Sequence of chain 1.A:
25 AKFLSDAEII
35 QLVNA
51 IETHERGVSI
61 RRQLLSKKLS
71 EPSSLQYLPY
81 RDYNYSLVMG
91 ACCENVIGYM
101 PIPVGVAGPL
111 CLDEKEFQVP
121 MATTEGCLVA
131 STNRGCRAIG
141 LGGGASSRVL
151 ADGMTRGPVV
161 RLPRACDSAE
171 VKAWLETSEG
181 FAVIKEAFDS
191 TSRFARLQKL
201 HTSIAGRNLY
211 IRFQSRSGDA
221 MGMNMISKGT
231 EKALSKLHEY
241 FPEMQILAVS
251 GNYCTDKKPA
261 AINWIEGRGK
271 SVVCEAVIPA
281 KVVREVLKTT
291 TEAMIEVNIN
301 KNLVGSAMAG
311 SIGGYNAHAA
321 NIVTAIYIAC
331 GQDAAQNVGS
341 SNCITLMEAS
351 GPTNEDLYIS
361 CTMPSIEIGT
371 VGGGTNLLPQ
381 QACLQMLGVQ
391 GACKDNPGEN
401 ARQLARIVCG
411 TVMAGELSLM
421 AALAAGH

This protein binds this small molecule.
Small molecule (SMILES): CC(C)n1c(CC[C@@H](O)C[C@@H](O)CC(=O)O)c(-c2ccc(F)cc2)c(-c2ccc(F)cc2)c1C(=O)Nc1ccccc1

Sequence of chain 1.B:
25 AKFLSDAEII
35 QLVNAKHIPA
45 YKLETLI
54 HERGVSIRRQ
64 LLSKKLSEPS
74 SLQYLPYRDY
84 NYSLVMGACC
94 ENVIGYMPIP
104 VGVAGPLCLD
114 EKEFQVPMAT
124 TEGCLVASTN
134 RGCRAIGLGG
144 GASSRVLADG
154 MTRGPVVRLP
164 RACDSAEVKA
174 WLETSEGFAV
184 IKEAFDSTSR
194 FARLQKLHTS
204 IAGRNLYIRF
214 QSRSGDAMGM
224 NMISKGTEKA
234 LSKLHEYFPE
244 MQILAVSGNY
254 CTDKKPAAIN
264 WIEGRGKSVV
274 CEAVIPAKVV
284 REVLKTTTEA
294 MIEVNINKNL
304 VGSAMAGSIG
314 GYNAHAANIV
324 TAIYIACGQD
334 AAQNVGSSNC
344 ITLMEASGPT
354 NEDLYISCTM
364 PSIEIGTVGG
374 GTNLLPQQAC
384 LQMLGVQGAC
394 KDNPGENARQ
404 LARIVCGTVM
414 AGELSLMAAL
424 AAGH

Binding-site contacts:
Ligand atom O7 contacts residue LYS258 of chain 1.B at 3.3 Å (salt-bridge).
Ligand atom C24 contacts residue ARG156 of chain 1.B at 3.5 Å.
Ligand atom O6 contacts residue SER250 of chain 1.B at 3.3 Å (h-bond).
Ligand atom O4 contacts residue GLU125 of chain 1.A at 2.7 Å (salt-bridge).
Ligand atom C11 contacts residue ASP256 of chain 1.B at 3.6 Å.
Ligand atom F1 contacts residue ARG156 of chain 1.B at 2.9 Å.
Ligand atom C35 contacts residue ALA317 of chain 1.A at 3.3 Å (hydrophobic).
Ligand atom C36 contacts residue SER250 of chain 1.B at 3.3 Å.
Ligand atom C14 contacts residue CYS127 of chain 1.A at 3.2 Å (hydrophobic).
Ligand atom C20 contacts residue ARG134 of chain 1.A at 3.6 Å.
Ligand atom C36 contacts residue LYS301 of chain 1.A at 3.4 Å.
Ligand atom O4 contacts residue ASN321 of chain 1.A at 3.1 Å (h-bond).
Ligand atom C30 contacts residue ARG156 of chain 1.B at 3.3 Å.
Ligand atom C30 contacts residue VAL249 of chain 1.B at 3.6 Å (hydrophobic).
Ligand atom O7 contacts residue LYS301 of chain 1.A at 3.4 Å (salt-bridge).
Ligand atom O3 contacts residue ASP256 of chain 1.B at 2.8 Å (salt-bridge).
Ligand atom O7 contacts residue ARG156 of chain 1.B at 3.3 Å (salt-bridge).
Ligand atom O7 contacts residue SER250 of chain 1.B at 2.6 Å (h-bond).
Ligand atom F2 contacts residue HIS427 of chain 1.A at 2.9 Å.
Ligand atom O4 contacts residue LYS257 of chain 1.B at 2.8 Å (salt-bridge).
Ligand atom C36 contacts residue LYS258 of chain 1.B at 3.5 Å.
Ligand atom C20 contacts residue SER131 of chain 1.A at 3.7 Å.
Ligand atom F1 contacts residue SER227 of chain 1.B at 2.9 Å.
Ligand atom O3 contacts residue MET223 of chain 1.B at 3.6 Å.
Ligand atom F1 contacts residue VAL249 of chain 1.B at 3.3 Å.
Ligand atom C17 contacts residue SER131 of chain 1.A at 3.3 Å.
Ligand atom O1 contacts residue SER131 of chain 1.A at 2.7 Å (h-bond).
Ligand atom O3 contacts residue ARG156 of chain 1.B at 3.0 Å (salt-bridge).
Ligand atom C1 contacts residue LEU419 of chain 1.A at 3.4 Å (hydrophobic).
Ligand atom O6 contacts residue LYS301 of chain 1.A at 2.7 Å (salt-bridge).
Ligand atom C28 contacts residue ALA422 of chain 1.A at 3.6 Å (hydrophobic).
Ligand atom C15 contacts residue SER227 of chain 1.B at 3.6 Å.
Ligand atom C22 contacts residue ALA422 of chain 1.A at 3.4 Å (hydrophobic).
Ligand atom C5 contacts residue LEU419 of chain 1.A at 3.7 Å (hydrophobic).
Ligand atom C2 contacts residue LEU419 of chain 1.A at 3.5 Å (hydrophobic).
Ligand atom C30 contacts residue SER227 of chain 1.B at 3.6 Å.
Ligand atom F2 contacts residue ALA422 of chain 1.A at 3.3 Å.
Ligand atom C14 contacts residue LEU128 of chain 1.A at 3.6 Å (hydrophobic).
Ligand atom C13 contacts residue HIS318 of chain 1.A at 3.6 Å.
Ligand atom C10 contacts residue ASP256 of chain 1.B at 3.5 Å.